Sequence of chain 1.C:
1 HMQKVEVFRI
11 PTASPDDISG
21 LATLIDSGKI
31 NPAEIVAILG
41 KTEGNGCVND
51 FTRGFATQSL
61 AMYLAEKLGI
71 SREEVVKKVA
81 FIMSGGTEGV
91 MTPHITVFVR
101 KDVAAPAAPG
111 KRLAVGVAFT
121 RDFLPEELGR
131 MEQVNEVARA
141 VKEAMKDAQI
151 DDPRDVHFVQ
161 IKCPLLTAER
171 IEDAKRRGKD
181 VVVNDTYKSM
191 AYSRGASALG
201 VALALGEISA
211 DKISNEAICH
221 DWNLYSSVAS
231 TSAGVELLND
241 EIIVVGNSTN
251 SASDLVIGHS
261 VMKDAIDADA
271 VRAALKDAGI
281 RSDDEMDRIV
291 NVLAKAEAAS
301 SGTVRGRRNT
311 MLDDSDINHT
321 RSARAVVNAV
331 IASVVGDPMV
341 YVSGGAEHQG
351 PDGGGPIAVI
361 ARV

Binding-site contacts:
Ligand atom OAC contacts residue MLI1 of chain 1.S at 2.5 Å (h-bond).
Ligand atom OAB contacts residue ARG53 of chain 1.C at 3.0 Å (salt-bridge).
Ligand atom N6 contacts residue GLY46 of chain 1.C at 3.7 Å.
Ligand atom CAI contacts residue MLI1 of chain 1.S at 1.5 Å.
Ligand atom CAG contacts residue MLI1 of chain 1.S at 0.9 Å.
Ligand atom OAB contacts residue SER232 of chain 1.C at 3.4 Å (h-bond).
Ligand atom NAE contacts residue MLI1 of chain 1.S at 0.5 Å.
Ligand atom NAE contacts residue SER84 of chain 1.C at 3.3 Å (h-bond).
Ligand atom N6 contacts residue MLI1 of chain 1.S at 0.2 Å (h-bond).
Ligand atom NAE contacts residue SER232 of chain 1.C at 3.6 Å.
Ligand atom CAG contacts residue ARG324 of chain 1.C at 3.2 Å.
Ligand atom N6 contacts residue LYS162 of chain 1.C at 3.7 Å.
Ligand atom N6 contacts residue ALA233 of chain 1.C at 2.8 Å (h-bond).
Ligand atom OAA contacts residue GLY344 of chain 1.C at 2.6 Å (h-bond).
Ligand atom NAF contacts residue GLY344 of chain 1.C at 3.0 Å (h-bond).
Ligand atom OAA contacts residue SER84 of chain 1.C at 3.6 Å.
Ligand atom OAA contacts residue SER343 of chain 1.C at 3.4 Å.
Ligand atom OAC contacts residue ARG194 of chain 1.C at 2.5 Å (salt-bridge).
Ligand atom CAI contacts residue ALA233 of chain 1.C at 3.4 Å (hydrophobic).
Ligand atom CAH contacts residue SER232 of chain 1.C at 3.1 Å.
Ligand atom CAH contacts residue ALA233 of chain 1.C at 3.4 Å (hydrophobic).
Ligand atom CAH contacts residue MLI1 of chain 1.S at 0.2 Å.
Ligand atom OAB contacts residue ALA233 of chain 1.C at 3.2 Å (h-bond).
Ligand atom OAB contacts residue GLY85 of chain 1.C at 3.0 Å (h-bond).
Ligand atom OAC contacts residue ALA233 of chain 1.C at 3.0 Å (h-bond).
Ligand atom NAE contacts residue GLY85 of chain 1.C at 3.3 Å (h-bond).
Ligand atom OAB contacts residue LYS162 of chain 1.C at 2.8 Å (salt-bridge).
Ligand atom NAF contacts residue MLI1 of chain 1.S at 2.2 Å.
Ligand atom N6 contacts residue SER232 of chain 1.C at 3.3 Å (h-bond).
Ligand atom CAI contacts residue ARG194 of chain 1.C at 3.6 Å.
Ligand atom CAI contacts residue MET190 of chain 1.C at 3.7 Å (hydrophobic).
Ligand atom OAA contacts residue MLI1 of chain 1.S at 0.3 Å (h-bond).
Ligand atom CAG contacts residue GLY344 of chain 1.C at 3.7 Å.
Ligand atom OAA contacts residue ARG324 of chain 1.C at 2.6 Å (salt-bridge).
Ligand atom CAH contacts residue LYS162 of chain 1.C at 3.5 Å.
Ligand atom CAH contacts residue GLY46 of chain 1.C at 3.5 Å.
Ligand atom OAB contacts residue SER84 of chain 1.C at 3.7 Å.
Ligand atom OAC contacts residue MET190 of chain 1.C at 3.3 Å.
Ligand atom OAB contacts residue MLI1 of chain 1.S at 0.3 Å (h-bond).
Ligand atom N6 contacts residue MET190 of chain 1.C at 3.6 Å.

A small-molecule ligand and the protein it binds are described below.
Small molecule (SMILES): Oc1nc(O)nc(O)n1